Sequence of chain 1.F:
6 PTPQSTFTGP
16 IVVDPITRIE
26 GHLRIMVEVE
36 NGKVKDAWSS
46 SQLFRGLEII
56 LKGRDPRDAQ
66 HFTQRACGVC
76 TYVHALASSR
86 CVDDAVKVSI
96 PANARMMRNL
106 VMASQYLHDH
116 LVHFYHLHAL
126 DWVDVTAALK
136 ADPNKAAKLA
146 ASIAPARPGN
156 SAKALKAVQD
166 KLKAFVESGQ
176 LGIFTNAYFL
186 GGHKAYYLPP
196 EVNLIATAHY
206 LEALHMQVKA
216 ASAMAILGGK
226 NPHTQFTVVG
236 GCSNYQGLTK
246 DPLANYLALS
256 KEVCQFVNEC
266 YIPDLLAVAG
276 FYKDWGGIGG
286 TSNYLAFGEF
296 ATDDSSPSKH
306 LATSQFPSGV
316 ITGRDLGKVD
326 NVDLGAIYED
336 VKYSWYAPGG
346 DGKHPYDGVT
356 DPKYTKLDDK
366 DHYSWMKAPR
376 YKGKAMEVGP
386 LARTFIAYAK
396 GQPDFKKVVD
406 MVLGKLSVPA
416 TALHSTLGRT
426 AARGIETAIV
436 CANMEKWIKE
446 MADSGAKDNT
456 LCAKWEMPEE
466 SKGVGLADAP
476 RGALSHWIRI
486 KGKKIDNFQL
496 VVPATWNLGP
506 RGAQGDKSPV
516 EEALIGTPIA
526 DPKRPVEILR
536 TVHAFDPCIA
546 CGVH

This protein binds this small molecule.
Small molecule (SMILES): N#C[Fe](=C=O)C#N

Binding-site contacts:
Ligand atom FE contacts residue CYS75 of chain 1.F at 2.3 Å.
Ligand atom C1 contacts residue CYS546 of chain 1.F at 3.1 Å (hydrophobic).
Ligand atom N2 contacts residue ALA474 of chain 1.F at 3.4 Å.
Ligand atom O3 contacts residue HIS79 of chain 1.F at 3.6 Å (h-bond).
Ligand atom C3 contacts residue VAL78 of chain 1.F at 3.8 Å (hydrophobic).
Ligand atom C1 contacts residue PRO498 of chain 1.F at 3.5 Å (hydrophobic).
Ligand atom C2 contacts residue ALA474 of chain 1.F at 3.8 Å (hydrophobic).
Ligand atom O3 contacts residue PRO498 of chain 1.F at 3.4 Å.
Ligand atom FE contacts residue NI1 of chain 1.PA at 2.9 Å.
Ligand atom O3 contacts residue LEU479 of chain 1.F at 3.4 Å.
Ligand atom N2 contacts residue CYS75 of chain 1.F at 3.4 Å.
Ligand atom N1 contacts residue ALA499 of chain 1.F at 3.0 Å (h-bond).
Ligand atom C1 contacts residue NI1 of chain 1.PA at 4.0 Å.
Ligand atom O3 contacts residue CYS546 of chain 1.F at 3.9 Å.
Ligand atom N2 contacts residue PRO475 of chain 1.F at 3.4 Å.
Ligand atom O3 contacts residue ALA474 of chain 1.F at 3.7 Å.
Ligand atom O3 contacts residue VAL78 of chain 1.F at 3.6 Å.
Ligand atom C3 contacts residue VAL497 of chain 1.F at 3.5 Å (hydrophobic).
Ligand atom C1 contacts residue PER1 of chain 1.SA at 2.6 Å.
Ligand atom N1 contacts residue PRO498 of chain 1.F at 3.4 Å.
Ligand atom C1 contacts residue ARG476 of chain 1.F at 3.6 Å.
Ligand atom C3 contacts residue PER1 of chain 1.SA at 3.6 Å.
Ligand atom N1 contacts residue CYS546 of chain 1.F at 3.5 Å.
Ligand atom N2 contacts residue ARG476 of chain 1.F at 2.9 Å (salt-bridge).
Ligand atom N1 contacts residue ARG476 of chain 1.F at 3.7 Å.
Ligand atom N2 contacts residue PER1 of chain 1.SA at 3.5 Å (h-bond).
Ligand atom C3 contacts residue CYS75 of chain 1.F at 3.2 Å (hydrophobic).
Ligand atom N1 contacts residue VAL497 of chain 1.F at 3.9 Å.
Ligand atom C2 contacts residue ARG476 of chain 1.F at 3.5 Å.
Ligand atom N1 contacts residue PER1 of chain 1.SA at 3.5 Å (h-bond).
Ligand atom C3 contacts residue PRO498 of chain 1.F at 3.6 Å (hydrophobic).
Ligand atom O3 contacts residue VAL497 of chain 1.F at 3.4 Å.
Ligand atom C2 contacts residue PER1 of chain 1.SA at 2.5 Å.
Ligand atom FE contacts residue CYS546 of chain 1.F at 2.3 Å.
Ligand atom C3 contacts residue HIS79 of chain 1.F at 3.6 Å.
Ligand atom C1 contacts residue CYS543 of chain 1.F at 3.9 Å (hydrophobic).
Ligand atom C2 contacts residue CYS75 of chain 1.F at 3.0 Å (hydrophobic).
Ligand atom C1 contacts residue VAL497 of chain 1.F at 3.8 Å (hydrophobic).
Ligand atom C3 contacts residue CYS546 of chain 1.F at 3.0 Å (hydrophobic).
Ligand atom FE contacts residue PER1 of chain 1.SA at 1.9 Å.